Binding-site contacts:
Ligand atom O5 contacts residue ASP250 of chain 4.A at 3.5 Å (salt-bridge).
Ligand atom C7 contacts residue ASN120 of chain 2.A at 3.6 Å.
Ligand atom O3 contacts residue GLY312 of chain 4.A at 2.9 Å (h-bond).
Ligand atom O3 contacts residue GLU294 of chain 4.A at 2.7 Å (salt-bridge).
Ligand atom O5 contacts residue ARG283 of chain 4.A at 3.1 Å (salt-bridge).
Ligand atom O6 contacts residue GLN375 of chain 4.A at 3.4 Å.
Ligand atom C4 contacts residue GLU294 of chain 4.A at 3.6 Å.
Ligand atom C3 contacts residue GLY312 of chain 4.A at 3.1 Å.
Ligand atom C6 contacts residue ARG283 of chain 4.A at 3.6 Å.
Ligand atom C6 contacts residue ASP250 of chain 4.A at 3.5 Å.
Ligand atom C2 contacts residue ASN120 of chain 2.A at 2.5 Å.
Ligand atom O3 contacts residue ASP250 of chain 4.A at 2.9 Å (salt-bridge).
Ligand atom O3 contacts residue GLN311 of chain 4.A at 3.2 Å.
Ligand atom O5 contacts residue GLN375 of chain 4.A at 3.4 Å (h-bond).
Ligand atom O4 contacts residue ARG247 of chain 4.A at 3.1 Å (salt-bridge).
Ligand atom O2 contacts residue LEU296 of chain 4.A at 3.4 Å.
Ligand atom O5 contacts residue GLY374 of chain 4.A at 3.2 Å.
Ligand atom O2 contacts residue ASN249 of chain 4.A at 3.2 Å (h-bond).
Ligand atom O6 contacts residue ILE285 of chain 4.A at 2.8 Å (h-bond).
Ligand atom O4 contacts residue GLU294 of chain 4.A at 2.9 Å (salt-bridge).
Ligand atom O3 contacts residue ASN249 of chain 4.A at 2.7 Å (h-bond).
Ligand atom C3 contacts residue GLU294 of chain 4.A at 3.4 Å.
Ligand atom O5 contacts residue ASN120 of chain 2.A at 2.4 Å (h-bond).
Ligand atom O4 contacts residue ILE287 of chain 4.A at 3.2 Å.
Ligand atom C6 contacts residue ILE285 of chain 4.A at 3.6 Å (hydrophobic).
Ligand atom C6 contacts residue PRO309 of chain 4.A at 3.6 Å (hydrophobic).
Ligand atom C6 contacts residue THR310 of chain 4.A at 3.6 Å.
Ligand atom C5 contacts residue ARG283 of chain 4.A at 3.4 Å.
Ligand atom O6 contacts residue LYS308 of chain 4.A at 2.8 Å (salt-bridge).
Ligand atom O6 contacts residue THR310 of chain 4.A at 3.6 Å (h-bond).
Ligand atom O2 contacts residue GLY312 of chain 4.A at 3.2 Å.
Ligand atom O5 contacts residue GLY312 of chain 4.A at 3.6 Å (h-bond).
Ligand atom C6 contacts residue LEU373 of chain 4.A at 3.3 Å (hydrophobic).
Ligand atom C6 contacts residue GLN311 of chain 4.A at 3.6 Å.
Ligand atom O3 contacts residue ARG283 of chain 4.A at 3.0 Å (salt-bridge).
Ligand atom C8 contacts residue ASN119 of chain 2.A at 3.3 Å.
Ligand atom C6 contacts residue LYS308 of chain 4.A at 3.6 Å.
Ligand atom O6 contacts residue ASP250 of chain 4.A at 2.6 Å (salt-bridge).
Ligand atom C1 contacts residue ASN120 of chain 2.A at 1.4 Å.
Ligand atom N2 contacts residue ASN120 of chain 2.A at 2.9 Å (h-bond).

Sequence of chain 2.A:
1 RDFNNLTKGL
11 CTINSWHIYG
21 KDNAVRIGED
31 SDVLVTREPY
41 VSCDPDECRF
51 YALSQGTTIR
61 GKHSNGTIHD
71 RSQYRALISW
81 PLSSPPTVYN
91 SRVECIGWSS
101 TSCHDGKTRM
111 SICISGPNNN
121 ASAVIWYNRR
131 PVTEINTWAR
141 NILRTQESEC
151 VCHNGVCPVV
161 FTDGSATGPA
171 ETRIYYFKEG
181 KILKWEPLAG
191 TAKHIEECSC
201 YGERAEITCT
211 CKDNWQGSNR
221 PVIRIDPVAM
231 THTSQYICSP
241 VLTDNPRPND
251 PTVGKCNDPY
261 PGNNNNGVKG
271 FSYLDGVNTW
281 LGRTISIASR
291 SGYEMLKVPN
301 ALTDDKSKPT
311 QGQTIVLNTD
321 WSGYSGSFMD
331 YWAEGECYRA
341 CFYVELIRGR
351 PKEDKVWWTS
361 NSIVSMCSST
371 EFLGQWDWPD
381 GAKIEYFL

The small molecule below binds the protein below.
Small molecule (SMILES): CC(=O)N[C@H]1[C@H](O[C@H]2[C@H](O)[C@@H](NC(C)=O)CO[C@@H]2CO)O[C@H](CO)[C@@H](O[C@@H]2O[C@H](CO[C@H]3O[C@H](CO)[C@@H](O)[C@H](O)[C@@H]3O)[C@@H](O)[C@H](O[C@H]3O[C@H](CO)[C@@H](O)[C@H](O)[C@@H]3O[C@H]3O[C@H](CO)[C@@H](O)[C@H](O)[C@@H]3O[C@H]3O[C@H](CO)[C@@H](O)[C@H](O)[C@@H]3O)[C@@H]2O)[C@@H]1O

Sequence of chain 4.A:
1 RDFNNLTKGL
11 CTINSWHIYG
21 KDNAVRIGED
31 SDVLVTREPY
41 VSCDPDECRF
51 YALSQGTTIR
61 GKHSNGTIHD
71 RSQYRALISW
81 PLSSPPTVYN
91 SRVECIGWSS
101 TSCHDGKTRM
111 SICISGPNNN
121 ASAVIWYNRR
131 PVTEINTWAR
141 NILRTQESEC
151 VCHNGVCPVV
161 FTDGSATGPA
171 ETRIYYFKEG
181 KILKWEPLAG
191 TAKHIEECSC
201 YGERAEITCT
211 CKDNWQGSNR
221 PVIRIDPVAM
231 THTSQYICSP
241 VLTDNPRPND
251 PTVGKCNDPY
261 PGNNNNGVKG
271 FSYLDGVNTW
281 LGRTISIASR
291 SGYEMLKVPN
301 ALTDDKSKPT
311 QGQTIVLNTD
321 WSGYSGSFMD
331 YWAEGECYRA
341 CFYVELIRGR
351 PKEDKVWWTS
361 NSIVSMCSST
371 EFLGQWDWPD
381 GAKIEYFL